A protein and the small-molecule ligand that binds it are described below.
Small molecule (SMILES): CC(=O)N1CCN(S(=O)(=O)c2c(F)cccc2F)CC1

Sequence of chain 2.A:
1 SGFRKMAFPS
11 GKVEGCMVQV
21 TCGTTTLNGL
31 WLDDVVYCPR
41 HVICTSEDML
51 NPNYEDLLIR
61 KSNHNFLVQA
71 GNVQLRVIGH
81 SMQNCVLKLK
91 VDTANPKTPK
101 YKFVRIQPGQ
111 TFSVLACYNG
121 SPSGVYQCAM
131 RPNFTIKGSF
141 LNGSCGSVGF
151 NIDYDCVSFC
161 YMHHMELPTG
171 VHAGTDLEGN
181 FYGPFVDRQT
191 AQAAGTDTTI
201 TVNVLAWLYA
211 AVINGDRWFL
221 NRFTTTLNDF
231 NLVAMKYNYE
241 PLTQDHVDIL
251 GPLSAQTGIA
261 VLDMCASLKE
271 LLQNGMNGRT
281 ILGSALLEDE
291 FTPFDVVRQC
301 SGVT

Binding-site contacts:
Ligand atom C7 contacts residue THR26 of chain 2.A at 3.2 Å.
Ligand atom C3 contacts residue ASN142 of chain 2.A at 3.2 Å.
Ligand atom O contacts residue THR24 of chain 2.A at 4.2 Å.
Ligand atom C10 contacts residue HIS41 of chain 2.A at 4.1 Å.
Ligand atom O2 contacts residue ASN142 of chain 2.A at 4.0 Å.
Ligand atom C10 contacts residue GLY143 of chain 2.A at 3.7 Å.
Ligand atom N contacts residue THR25 of chain 2.A at 4.0 Å.
Ligand atom C6 contacts residue ASN142 of chain 2.A at 4.4 Å.
Ligand atom O2 contacts residue GLY143 of chain 2.A at 2.9 Å (h-bond).
Ligand atom O2 contacts residue SER144 of chain 2.A at 3.2 Å (h-bond).
Ligand atom C9 contacts residue THR25 of chain 2.A at 4.5 Å.
Ligand atom C11 contacts residue HIS41 of chain 2.A at 3.5 Å.
Ligand atom C11 contacts residue HIS164 of chain 2.A at 4.2 Å.
Ligand atom C11 contacts residue CYS145 of chain 2.A at 1.8 Å (hydrophobic).
Ligand atom C1 contacts residue ASN142 of chain 2.A at 3.9 Å.
Ligand atom C10 contacts residue CYS145 of chain 2.A at 2.8 Å (hydrophobic).
Ligand atom F1 contacts residue ASN142 of chain 2.A at 4.2 Å.
Ligand atom C contacts residue ASN142 of chain 2.A at 4.3 Å.
Ligand atom C10 contacts residue SER144 of chain 2.A at 4.4 Å.
Ligand atom C4 contacts residue ASN142 of chain 2.A at 4.0 Å.
Ligand atom C7 contacts residue GLY143 of chain 2.A at 3.6 Å.
Ligand atom O contacts residue THR25 of chain 2.A at 4.1 Å.
Ligand atom N1 contacts residue HIS41 of chain 2.A at 4.2 Å.
Ligand atom C2 contacts residue ASN142 of chain 2.A at 3.1 Å.
Ligand atom C6 contacts residue THR26 of chain 2.A at 4.0 Å.
Ligand atom O2 contacts residue LEU27 of chain 2.A at 4.2 Å.
Ligand atom C7 contacts residue THR25 of chain 2.A at 4.3 Å.
Ligand atom N1 contacts residue THR26 of chain 2.A at 4.4 Å.
Ligand atom O1 contacts residue SER46 of chain 2.A at 4.2 Å.
Ligand atom C8 contacts residue THR25 of chain 2.A at 4.1 Å.
Ligand atom C6 contacts residue GLY143 of chain 2.A at 4.0 Å.
Ligand atom O2 contacts residue CYS145 of chain 2.A at 3.0 Å (h-bond).
Ligand atom C7 contacts residue LEU27 of chain 2.A at 4.4 Å (hydrophobic).
Ligand atom N1 contacts residue GLY143 of chain 2.A at 4.1 Å.
Ligand atom C8 contacts residue HIS41 of chain 2.A at 3.6 Å.
Ligand atom N1 contacts residue CYS145 of chain 2.A at 4.0 Å.